Sequence of chain 1.C:
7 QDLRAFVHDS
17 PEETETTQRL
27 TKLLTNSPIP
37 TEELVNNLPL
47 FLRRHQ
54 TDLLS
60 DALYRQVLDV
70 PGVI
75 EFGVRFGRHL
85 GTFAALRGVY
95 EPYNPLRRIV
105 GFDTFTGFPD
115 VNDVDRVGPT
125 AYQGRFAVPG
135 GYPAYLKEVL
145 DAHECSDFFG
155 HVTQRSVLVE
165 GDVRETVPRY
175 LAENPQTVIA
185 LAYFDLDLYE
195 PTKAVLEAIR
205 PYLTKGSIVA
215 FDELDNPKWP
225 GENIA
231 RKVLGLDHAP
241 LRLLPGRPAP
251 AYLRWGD

The small molecule below binds the protein below.
Small molecule (SMILES): N[C@@H](CCC(=O)O)C(=O)O

Binding-site contacts:
Ligand atom CB contacts residue GLU217 of chain 1.C at 4.1 Å.
Ligand atom O contacts residue NA1 of chain 1.U at 2.9 Å (h-bond).
Ligand atom N contacts residue ASP216 of chain 1.C at 2.8 Å (salt-bridge).
Ligand atom CD contacts residue PHE130 of chain 1.C at 4.1 Å (hydrophobic).
Ligand atom OE2 contacts residue TRP223 of chain 1.C at 2.8 Å (h-bond).
Ligand atom CG contacts residue GLU217 of chain 1.C at 3.5 Å.
Ligand atom O contacts residue EDO1 of chain 1.V at 3.7 Å.
Ligand atom N contacts residue ASP189 of chain 1.C at 3.6 Å (salt-bridge).
Ligand atom OE2 contacts residue LYS222 of chain 1.C at 3.7 Å.
Ligand atom CA contacts residue ASP216 of chain 1.C at 3.9 Å.
Ligand atom C contacts residue NA1 of chain 1.U at 4.0 Å.
Ligand atom O contacts residue ASP216 of chain 1.C at 3.4 Å (salt-bridge).
Ligand atom N contacts residue GLU217 of chain 1.C at 2.8 Å (salt-bridge).
Ligand atom CA contacts residue GLU217 of chain 1.C at 3.7 Å.
Ligand atom C contacts residue GLU217 of chain 1.C at 3.7 Å.
Ligand atom N contacts residue NA1 of chain 1.U at 4.0 Å.
Ligand atom OE1 contacts residue PHE130 of chain 1.C at 3.4 Å.
Ligand atom O contacts residue GLU217 of chain 1.C at 3.2 Å (salt-bridge).
Ligand atom C contacts residue ASP216 of chain 1.C at 4.0 Å.
Ligand atom N contacts residue ASP191 of chain 1.C at 4.1 Å.
Ligand atom CB contacts residue PHE130 of chain 1.C at 4.0 Å (hydrophobic).
Ligand atom CD contacts residue TRP223 of chain 1.C at 3.6 Å (hydrophobic).
Ligand atom CG contacts residue TRP223 of chain 1.C at 4.1 Å (hydrophobic).